Binding-site contacts:
Ligand atom C38 contacts residue ILE256 of chain 1.B at 3.5 Å (hydrophobic).
Ligand atom N41 contacts residue SER294 of chain 1.B at 3.9 Å.
Ligand atom O40 contacts residue HIS388 of chain 1.B at 3.2 Å (h-bond).
Ligand atom C28 contacts residue LEU258 of chain 1.B at 3.7 Å (hydrophobic).
Ligand atom O25 contacts residue LEU258 of chain 1.B at 3.3 Å.
Ligand atom C39 contacts residue HIS388 of chain 1.B at 3.9 Å.
Ligand atom C39 contacts residue PRO295 of chain 1.B at 3.9 Å (hydrophobic).
Ligand atom C37 contacts residue ILE256 of chain 1.B at 3.8 Å (hydrophobic).
Ligand atom C39 contacts residue ILE256 of chain 1.B at 3.1 Å (hydrophobic).
Ligand atom C38 contacts residue VAL384 of chain 1.B at 3.9 Å (hydrophobic).
Ligand atom O26 contacts residue GLY265 of chain 1.B at 3.8 Å.
Ligand atom O22 contacts residue LEU268 of chain 1.B at 3.6 Å.
Ligand atom O40 contacts residue ILE256 of chain 1.B at 3.1 Å.
Ligand atom O19 contacts residue GLY265 of chain 1.B at 3.8 Å.
Ligand atom C38 contacts residue SER294 of chain 1.B at 3.9 Å.
Ligand atom O23 contacts residue PHE387 of chain 1.B at 3.4 Å.
Ligand atom N41 contacts residue PRO295 of chain 1.B at 3.3 Å.
Ligand atom C34 contacts residue VAL384 of chain 1.B at 3.9 Å (hydrophobic).
Ligand atom O35 contacts residue PHE387 of chain 1.B at 3.4 Å.
Ligand atom O40 contacts residue SER294 of chain 1.B at 2.4 Å (h-bond).
Ligand atom C30 contacts residue ILE256 of chain 1.B at 3.6 Å (hydrophobic).
Ligand atom O26 contacts residue LEU258 of chain 1.B at 3.5 Å.
Ligand atom O22 contacts residue VAL266 of chain 1.B at 3.2 Å (h-bond).
Ligand atom O21 contacts residue THR270 of chain 1.B at 3.9 Å.
Ligand atom O22 contacts residue GLU267 of chain 1.B at 2.9 Å (salt-bridge).
Ligand atom O21 contacts residue PHE387 of chain 1.B at 3.6 Å.
Ligand atom C39 contacts residue SER294 of chain 1.B at 3.1 Å.
Ligand atom N41 contacts residue ILE256 of chain 1.B at 3.5 Å.
Ligand atom C37 contacts residue VAL384 of chain 1.B at 3.8 Å (hydrophobic).
Ligand atom P24 contacts residue LEU258 of chain 1.B at 3.5 Å.
Ligand atom P20 contacts residue GLU267 of chain 1.B at 3.7 Å.
Ligand atom N36 contacts residue ILE256 of chain 1.B at 3.7 Å.
Ligand atom O25 contacts residue GLY269 of chain 1.B at 3.6 Å (h-bond).
Ligand atom O21 contacts residue GLU267 of chain 1.B at 3.1 Å.
Ligand atom O25 contacts residue LEU268 of chain 1.B at 4.0 Å.
Ligand atom O27 contacts residue LEU258 of chain 1.B at 3.6 Å.
Ligand atom O22 contacts residue GLY265 of chain 1.B at 3.3 Å (h-bond).
Ligand atom C38 contacts residue HIS388 of chain 1.B at 3.8 Å.
Ligand atom C31 contacts residue ILE256 of chain 1.B at 3.5 Å (hydrophobic).
Ligand atom N36 contacts residue VAL384 of chain 1.B at 3.7 Å.

Sequence of chain 1.B:
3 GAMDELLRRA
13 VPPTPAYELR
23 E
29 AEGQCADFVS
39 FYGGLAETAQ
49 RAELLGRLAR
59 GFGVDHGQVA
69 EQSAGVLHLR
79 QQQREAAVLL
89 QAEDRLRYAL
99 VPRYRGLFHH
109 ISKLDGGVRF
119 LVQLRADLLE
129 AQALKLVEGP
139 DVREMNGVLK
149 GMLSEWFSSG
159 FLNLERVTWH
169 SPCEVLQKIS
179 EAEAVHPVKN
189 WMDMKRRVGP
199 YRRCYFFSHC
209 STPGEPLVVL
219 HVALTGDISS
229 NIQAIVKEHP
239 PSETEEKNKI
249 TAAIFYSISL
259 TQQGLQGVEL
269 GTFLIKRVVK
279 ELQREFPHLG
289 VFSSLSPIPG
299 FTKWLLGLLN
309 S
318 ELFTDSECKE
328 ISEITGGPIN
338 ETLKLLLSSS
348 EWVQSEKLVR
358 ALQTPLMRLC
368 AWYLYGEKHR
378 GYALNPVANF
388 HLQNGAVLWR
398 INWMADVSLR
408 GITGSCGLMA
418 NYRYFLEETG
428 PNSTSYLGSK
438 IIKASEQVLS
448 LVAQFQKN

The small molecule below binds the protein below.
Small molecule (SMILES): CC(C)(COP(=O)(O)OP(=O)(O)O)[C@@H](O)C(=O)NCCC(N)=O